Binding-site contacts:
Ligand atom C2 contacts residue THR171 of chain 2.A at 4.1 Å.
Ligand atom CL1 contacts residue PHE124 of chain 2.A at 3.1 Å.
Ligand atom C1 contacts residue ALA41 of chain 2.A at 3.9 Å (hydrophobic).
Ligand atom C4 contacts residue ASP79 of chain 2.A at 3.2 Å.
Ligand atom C10 contacts residue LEU93 of chain 2.A at 4.1 Å (hydrophobic).
Ligand atom C17 contacts residue MET84 of chain 2.A at 4.1 Å (hydrophobic).
Ligand atom O3 contacts residue THR171 of chain 2.A at 3.6 Å.
Ligand atom C3 contacts residue ASN37 of chain 2.A at 4.1 Å.
Ligand atom C11 contacts residue ASN92 of chain 2.A at 3.5 Å.
Ligand atom C5 contacts residue ASN37 of chain 2.A at 3.7 Å.
Ligand atom C18 contacts residue ASN37 of chain 2.A at 3.7 Å.
Ligand atom C15 contacts residue LYS44 of chain 2.A at 4.1 Å.
Ligand atom C3 contacts residue ASP79 of chain 2.A at 3.2 Å.
Ligand atom O2 contacts residue GLY83 of chain 2.A at 3.8 Å.
Ligand atom C12 contacts residue ASN92 of chain 2.A at 4.2 Å.
Ligand atom C14 contacts residue ASN92 of chain 2.A at 3.4 Å.
Ligand atom C4 contacts residue ALA38 of chain 2.A at 4.0 Å (hydrophobic).
Ligand atom O4 contacts residue ASN37 of chain 2.A at 3.5 Å.
Ligand atom O3 contacts residue ASP79 of chain 2.A at 2.4 Å (salt-bridge).
Ligand atom C18 contacts residue ALA41 of chain 2.A at 3.4 Å (hydrophobic).
Ligand atom C8 contacts residue MET84 of chain 2.A at 3.5 Å (hydrophobic).
Ligand atom C6 contacts residue LEU173 of chain 2.A at 4.2 Å (hydrophobic).
Ligand atom O2 contacts residue MET84 of chain 2.A at 3.8 Å.
Ligand atom C3 contacts residue THR171 of chain 2.A at 3.9 Å.
Ligand atom C4 contacts residue ASN37 of chain 2.A at 4.1 Å.
Ligand atom C1 contacts residue MET84 of chain 2.A at 4.1 Å (hydrophobic).
Ligand atom C5 contacts residue LEU173 of chain 2.A at 3.6 Å (hydrophobic).
Ligand atom O3 contacts residue ALA41 of chain 2.A at 3.1 Å.
Ligand atom C6 contacts residue ASN37 of chain 2.A at 4.0 Å.
Ligand atom C3 contacts residue ALA41 of chain 2.A at 4.0 Å (hydrophobic).
Ligand atom C16 contacts residue MET84 of chain 2.A at 3.9 Å (hydrophobic).
Ligand atom CL1 contacts residue ASN37 of chain 2.A at 3.4 Å.
Ligand atom O4 contacts residue LEU173 of chain 2.A at 3.3 Å.
Ligand atom N contacts residue ALA41 of chain 2.A at 3.7 Å.
Ligand atom C1 contacts residue THR171 of chain 2.A at 4.0 Å.
Ligand atom C17 contacts residue ILE82 of chain 2.A at 3.6 Å (hydrophobic).
Ligand atom O5 contacts residue ASN37 of chain 2.A at 3.9 Å.
Ligand atom C16 contacts residue ASN92 of chain 2.A at 3.9 Å.
Ligand atom O2 contacts residue THR171 of chain 2.A at 3.1 Å (h-bond).
Ligand atom C13 contacts residue ASN92 of chain 2.A at 3.4 Å.

Sequence of chain 2.A:
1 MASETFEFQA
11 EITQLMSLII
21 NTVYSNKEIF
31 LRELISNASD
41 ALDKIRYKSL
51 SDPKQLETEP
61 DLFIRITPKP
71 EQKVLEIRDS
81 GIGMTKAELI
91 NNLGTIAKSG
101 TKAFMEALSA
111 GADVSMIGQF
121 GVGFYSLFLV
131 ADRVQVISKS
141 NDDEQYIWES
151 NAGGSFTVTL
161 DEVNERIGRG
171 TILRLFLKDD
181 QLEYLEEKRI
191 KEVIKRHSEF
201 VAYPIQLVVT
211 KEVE

A protein and the small-molecule ligand that binds it are described below.
Small molecule (SMILES): CN1CCC/C=C\CCCC(=O)Cc2c(Cl)c(O)cc(O)c2C1=O